A small-molecule ligand and the protein it binds are described below.
Small molecule (SMILES): NCCC[C@H](N)C(=O)O

Sequence of chain 1.C:
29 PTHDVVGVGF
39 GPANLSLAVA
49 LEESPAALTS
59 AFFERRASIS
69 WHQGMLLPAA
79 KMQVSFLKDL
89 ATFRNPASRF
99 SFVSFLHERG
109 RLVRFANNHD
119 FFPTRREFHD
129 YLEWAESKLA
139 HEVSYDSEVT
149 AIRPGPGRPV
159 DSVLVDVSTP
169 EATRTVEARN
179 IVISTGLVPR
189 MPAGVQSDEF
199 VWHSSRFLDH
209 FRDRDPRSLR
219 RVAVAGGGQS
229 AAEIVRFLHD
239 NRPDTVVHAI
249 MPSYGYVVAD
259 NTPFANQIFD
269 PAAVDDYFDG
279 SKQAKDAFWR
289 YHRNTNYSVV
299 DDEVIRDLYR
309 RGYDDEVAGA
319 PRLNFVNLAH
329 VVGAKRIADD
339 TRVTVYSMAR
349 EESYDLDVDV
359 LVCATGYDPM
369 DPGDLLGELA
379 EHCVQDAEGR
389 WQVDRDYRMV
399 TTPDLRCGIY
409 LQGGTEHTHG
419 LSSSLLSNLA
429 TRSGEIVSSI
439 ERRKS

Binding-site contacts:
Ligand atom CA contacts residue VAL82 of chain 1.C at 4.5 Å (hydrophobic).
Ligand atom N contacts residue PHE267 of chain 1.C at 3.6 Å.
Ligand atom CG contacts residue PHE267 of chain 1.C at 4.3 Å (hydrophobic).
Ligand atom CB contacts residue VAL82 of chain 1.C at 3.9 Å (hydrophobic).
Ligand atom NE contacts residue ASN294 of chain 1.C at 2.7 Å (h-bond).
Ligand atom CD contacts residue LEU423 of chain 1.C at 4.1 Å (hydrophobic).
Ligand atom NE contacts residue NAP1 of chain 1.Q at 3.4 Å (h-bond).
Ligand atom C contacts residue ASN264 of chain 1.C at 3.8 Å.
Ligand atom CA contacts residue GLN81 of chain 1.C at 4.1 Å.
Ligand atom OXT contacts residue GLN81 of chain 1.C at 4.4 Å.
Ligand atom CB contacts residue SER425 of chain 1.C at 4.0 Å.
Ligand atom OXT contacts residue VAL82 of chain 1.C at 4.0 Å.
Ligand atom CG contacts residue THR293 of chain 1.C at 4.1 Å.
Ligand atom CG contacts residue ASN294 of chain 1.C at 4.0 Å.
Ligand atom NE contacts residue LEU423 of chain 1.C at 4.4 Å.
Ligand atom C contacts residue VAL82 of chain 1.C at 3.7 Å (hydrophobic).
Ligand atom CB contacts residue GLN81 of chain 1.C at 3.2 Å.
Ligand atom CA contacts residue ASN264 of chain 1.C at 3.7 Å.
Ligand atom N contacts residue GLN81 of chain 1.C at 4.1 Å.
Ligand atom O contacts residue VAL82 of chain 1.C at 3.5 Å.
Ligand atom N contacts residue ASN264 of chain 1.C at 2.8 Å (h-bond).
Ligand atom C contacts residue GLN81 of chain 1.C at 4.4 Å.
Ligand atom C contacts residue PHE267 of chain 1.C at 3.7 Å (hydrophobic).
Ligand atom OXT contacts residue PHE267 of chain 1.C at 4.5 Å.
Ligand atom O contacts residue ASN264 of chain 1.C at 4.4 Å.
Ligand atom CA contacts residue SER425 of chain 1.C at 4.1 Å.
Ligand atom OXT contacts residue LYS86 of chain 1.C at 3.5 Å (salt-bridge).
Ligand atom CD contacts residue ASN294 of chain 1.C at 3.4 Å.
Ligand atom O contacts residue PHE267 of chain 1.C at 3.4 Å.
Ligand atom NE contacts residue GLN81 of chain 1.C at 4.1 Å.
Ligand atom N contacts residue ASN259 of chain 1.C at 4.0 Å.
Ligand atom C contacts residue LYS86 of chain 1.C at 3.6 Å.
Ligand atom OXT contacts residue ASN264 of chain 1.C at 3.1 Å (h-bond).
Ligand atom C contacts residue SER425 of chain 1.C at 3.8 Å.
Ligand atom CG contacts residue GLN81 of chain 1.C at 3.5 Å.
Ligand atom O contacts residue SER425 of chain 1.C at 2.8 Å (h-bond).
Ligand atom O contacts residue LYS86 of chain 1.C at 2.9 Å (salt-bridge).
Ligand atom NE contacts residue THR293 of chain 1.C at 4.2 Å.
Ligand atom CA contacts residue PHE267 of chain 1.C at 3.4 Å (hydrophobic).
Ligand atom CD contacts residue GLN81 of chain 1.C at 3.9 Å.